The small molecule below binds the protein below.
Small molecule (SMILES): Cc1cc(CCCOc2c(C)cc(-c3noc(C(F)(F)F)n3)cc2C)on1

Binding-site contacts:
Ligand atom CM2 contacts residue ILE122 of chain 25.A at 3.8 Å (hydrophobic).
Ligand atom C6B contacts residue LEU181 of chain 25.A at 3.3 Å (hydrophobic).
Ligand atom N3A contacts residue PHE179 of chain 25.A at 3.4 Å.
Ligand atom N2 contacts residue MET214 of chain 25.A at 3.8 Å.
Ligand atom F3 contacts residue PHE179 of chain 25.A at 3.0 Å.
Ligand atom C6B contacts residue ILE98 of chain 25.A at 3.7 Å (hydrophobic).
Ligand atom F1 contacts residue ALA166 of chain 25.A at 3.6 Å.
Ligand atom CM6 contacts residue LEU181 of chain 25.A at 3.5 Å (hydrophobic).
Ligand atom N3A contacts residue TYR144 of chain 25.A at 3.5 Å.
Ligand atom O1A contacts residue MET124 of chain 25.A at 3.2 Å.
Ligand atom F1 contacts residue TYR144 of chain 25.A at 3.3 Å.
Ligand atom CM2 contacts residue ILE77 of chain 25.A at 3.1 Å (hydrophobic).
Ligand atom C5B contacts residue ILE98 of chain 25.A at 3.5 Å (hydrophobic).
Ligand atom C4B contacts residue ILE98 of chain 25.A at 3.8 Å (hydrophobic).
Ligand atom C4 contacts residue LEU100 of chain 25.A at 3.7 Å (hydrophobic).
Ligand atom O1A contacts residue PHE179 of chain 25.A at 3.3 Å.
Ligand atom C4 contacts residue TYR190 of chain 25.A at 3.6 Å (hydrophobic).
Ligand atom C3A contacts residue LEU217 of chain 25.A at 3.6 Å (hydrophobic).
Ligand atom F2 contacts residue TYR142 of chain 25.A at 2.8 Å.
Ligand atom CM6 contacts residue LEU184 of chain 25.A at 3.4 Å (hydrophobic).
Ligand atom O1B contacts residue ILE98 of chain 25.A at 3.3 Å.
Ligand atom O1A contacts residue LEU217 of chain 25.A at 3.0 Å.
Ligand atom N1A contacts residue PHE179 of chain 25.A at 3.6 Å.
Ligand atom N1A contacts residue LEU217 of chain 25.A at 3.3 Å.
Ligand atom F3 contacts residue TYR142 of chain 25.A at 3.8 Å.
Ligand atom F2 contacts residue TYR144 of chain 25.A at 3.0 Å.
Ligand atom C1B contacts residue ILE98 of chain 25.A at 3.4 Å (hydrophobic).
Ligand atom F3 contacts residue VAL168 of chain 25.A at 3.0 Å.
Ligand atom CM3 contacts residue ASN212 of chain 25.A at 3.4 Å.
Ligand atom CM4 contacts residue PHE179 of chain 25.A at 3.5 Å (hydrophobic).
Ligand atom F1 contacts residue PHE179 of chain 25.A at 3.8 Å.
Ligand atom C5B contacts residue LEU181 of chain 25.A at 3.5 Å (hydrophobic).
Ligand atom O1 contacts residue MET214 of chain 25.A at 3.5 Å (h-bond).
Ligand atom C2B contacts residue ILE98 of chain 25.A at 3.7 Å (hydrophobic).
Ligand atom C2A contacts residue PHE179 of chain 25.A at 3.6 Å (hydrophobic).
Ligand atom CM4 contacts residue TYR144 of chain 25.A at 3.8 Å (hydrophobic).
Ligand atom F2 contacts residue MET143 of chain 25.A at 3.3 Å.
Ligand atom C3A contacts residue PHE179 of chain 25.A at 3.1 Å (hydrophobic).
Ligand atom F2 contacts residue ALA166 of chain 25.A at 3.5 Å.
Ligand atom N1A contacts residue MET124 of chain 25.A at 3.5 Å.

Sequence of chain 25.A:
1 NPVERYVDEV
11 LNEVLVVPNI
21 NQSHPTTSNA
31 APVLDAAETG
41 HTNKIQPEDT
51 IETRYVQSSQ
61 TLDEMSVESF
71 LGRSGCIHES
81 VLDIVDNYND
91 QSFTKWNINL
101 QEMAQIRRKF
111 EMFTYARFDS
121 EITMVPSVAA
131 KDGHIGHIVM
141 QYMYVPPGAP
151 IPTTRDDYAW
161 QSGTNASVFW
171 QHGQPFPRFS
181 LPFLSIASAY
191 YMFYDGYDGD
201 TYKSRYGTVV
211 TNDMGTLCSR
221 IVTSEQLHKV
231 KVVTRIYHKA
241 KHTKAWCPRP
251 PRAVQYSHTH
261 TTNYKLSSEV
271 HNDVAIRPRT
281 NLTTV